Sequence of chain 1.C:
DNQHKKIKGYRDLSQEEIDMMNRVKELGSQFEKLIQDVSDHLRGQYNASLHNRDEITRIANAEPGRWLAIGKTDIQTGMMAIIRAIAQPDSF

Sequence of chain 1.D:
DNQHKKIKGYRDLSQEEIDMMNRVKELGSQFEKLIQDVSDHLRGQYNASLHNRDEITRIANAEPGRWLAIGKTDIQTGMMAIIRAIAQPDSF

Binding-site contacts:
Ligand atom N9 contacts residue ALA87 of chain 1.D at 3.4 Å.
Ligand atom O43 contacts residue GLN3 of chain 1.D at 3.2 Å (h-bond).
Ligand atom O19 contacts residue LYS25 of chain 1.D at 3.0 Å (salt-bridge).
Ligand atom O29 contacts residue TYR10 of chain 1.D at 2.6 Å (h-bond).
Ligand atom N35 contacts residue TYR10 of chain 1.C at 3.5 Å.
Ligand atom N42 contacts residue ALA87 of chain 1.C at 3.4 Å.
Ligand atom C38 contacts residue LEU13 of chain 1.C at 3.6 Å (hydrophobic).
Ligand atom N39 contacts residue ARG11 of chain 1.C at 3.2 Å (salt-bridge).
Ligand atom C4 contacts residue ALA87 of chain 1.D at 3.2 Å (hydrophobic).
Ligand atom N1 contacts residue TYR10 of chain 1.D at 3.5 Å.
Ligand atom C34 contacts residue TYR10 of chain 1.D at 3.2 Å (hydrophobic).
Ligand atom O19 contacts residue TYR10 of chain 1.C at 2.5 Å (h-bond).
Ligand atom C6 contacts residue LEU13 of chain 1.D at 3.5 Å (hydrophobic).
Ligand atom O43 contacts residue LEU13 of chain 1.C at 3.5 Å.
Ligand atom N39 contacts residue LEU13 of chain 1.C at 3.2 Å.
Ligand atom O29 contacts residue LYS25 of chain 1.C at 3.3 Å (salt-bridge).
Ligand atom N3 contacts residue PRO89 of chain 1.D at 3.5 Å (h-bond).
Ligand atom N01 contacts residue GLN3 of chain 1.C at 3.3 Å (h-bond).
Ligand atom C25 contacts residue MET80 of chain 1.C at 3.4 Å (hydrophobic).
Ligand atom O44 contacts residue MET80 of chain 1.D at 3.5 Å.
Ligand atom N41 contacts residue PRO89 of chain 1.C at 3.5 Å.
Ligand atom N3 contacts residue ALA87 of chain 1.D at 3.3 Å.
Ligand atom C8 contacts residue TYR10 of chain 1.C at 3.6 Å (hydrophobic).
Ligand atom N41 contacts residue ARG11 of chain 1.C at 3.2 Å.
Ligand atom O20 contacts residue TYR10 of chain 1.C at 3.2 Å (h-bond).
Ligand atom N1 contacts residue ARG11 of chain 1.D at 2.9 Å (salt-bridge).
Ligand atom C2 contacts residue ALA87 of chain 1.D at 3.4 Å (hydrophobic).
Ligand atom O2' contacts residue PRO89 of chain 1.D at 3.1 Å.
Ligand atom O23 contacts residue ARG84 of chain 1.C at 3.4 Å.
Ligand atom P18 contacts residue TYR10 of chain 1.C at 3.1 Å.
Ligand atom N01 contacts residue ARG11 of chain 1.D at 3.1 Å (salt-bridge).
Ligand atom O30 contacts residue MET80 of chain 1.C at 3.1 Å.
Ligand atom P27 contacts residue TYR10 of chain 1.D at 3.6 Å.
Ligand atom O26 contacts residue TYR10 of chain 1.D at 3.4 Å (h-bond).
Ligand atom C25 contacts residue ILE83 of chain 1.C at 3.6 Å (hydrophobic).
Ligand atom C2 contacts residue ARG11 of chain 1.D at 3.5 Å.
Ligand atom N35 contacts residue TYR10 of chain 1.D at 3.6 Å (h-bond).
Ligand atom O17 contacts residue TYR10 of chain 1.C at 3.1 Å (h-bond).
Ligand atom N41 contacts residue ALA87 of chain 1.C at 2.9 Å (h-bond).
Ligand atom N01 contacts residue LEU13 of chain 1.D at 3.2 Å.

A small-molecule ligand and the protein it binds are described below.
Small molecule (SMILES): Nc1nc(=O)c2ncn([C@@H]3O[C@@H]4COP(=O)(O)O[C@H]5[C@@H](O)[C@H](n6cnc7c(N)ncnc76)O[C@@H]5COP(=O)(O)O[C@@H]3[C@@H]4O)c2[nH]1